Sequence of chain 1.C:
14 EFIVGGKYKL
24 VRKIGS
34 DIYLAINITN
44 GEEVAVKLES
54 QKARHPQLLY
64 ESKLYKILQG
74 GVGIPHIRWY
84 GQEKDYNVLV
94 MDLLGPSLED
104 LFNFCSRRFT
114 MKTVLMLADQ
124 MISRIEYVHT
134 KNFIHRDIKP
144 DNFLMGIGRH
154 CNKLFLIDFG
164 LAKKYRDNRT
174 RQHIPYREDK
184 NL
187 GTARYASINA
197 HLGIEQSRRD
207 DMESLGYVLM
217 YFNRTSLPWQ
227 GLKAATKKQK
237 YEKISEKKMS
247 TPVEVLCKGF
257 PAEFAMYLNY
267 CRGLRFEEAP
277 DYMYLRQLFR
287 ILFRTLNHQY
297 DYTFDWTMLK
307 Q

Binding-site contacts:
Ligand atom C10 contacts residue ILE39 of chain 1.C at 3.6 Å (hydrophobic).
Ligand atom O23 contacts residue ASN335 of chain 1.B at 3.2 Å.
Ligand atom C07 contacts residue PRO336 of chain 1.B at 3.5 Å (hydrophobic).
Ligand atom N11 contacts residue ILE39 of chain 1.C at 3.2 Å.
Ligand atom C10 contacts residue HIS337 of chain 1.B at 3.6 Å.
Ligand atom O01 contacts residue TRP364 of chain 1.B at 3.1 Å.
Ligand atom C21 contacts residue PRO336 of chain 1.B at 3.4 Å (hydrophobic).
Ligand atom O28 contacts residue TRP364 of chain 1.B at 2.9 Å (h-bond).
Ligand atom N26 contacts residue HIS362 of chain 1.B at 2.5 Å (h-bond).
Ligand atom O23 contacts residue ASN43 of chain 1.C at 2.7 Å (h-bond).
Ligand atom O12 contacts residue HIS337 of chain 1.B at 3.3 Å (h-bond).
Ligand atom C02 contacts residue HIS362 of chain 1.B at 3.2 Å.
Ligand atom O23 contacts residue THR42 of chain 1.C at 3.4 Å (h-bond).
Ligand atom C27 contacts residue TRP364 of chain 1.B at 3.4 Å (hydrophobic).
Ligand atom C13 contacts residue LYS22 of chain 1.C at 3.4 Å.
Ligand atom N09 contacts residue GLU361 of chain 1.B at 2.9 Å (salt-bridge).
Ligand atom O01 contacts residue ASN335 of chain 1.B at 3.7 Å.
Ligand atom C18 contacts residue LYS22 of chain 1.C at 3.2 Å.
Ligand atom C24 contacts residue TRP370 of chain 1.B at 3.5 Å (hydrophobic).
Ligand atom N11 contacts residue HIS337 of chain 1.B at 2.8 Å (h-bond).
Ligand atom O28 contacts residue HIS362 of chain 1.B at 3.1 Å (h-bond).
Ligand atom C20 contacts residue GLY44 of chain 1.C at 3.7 Å.
Ligand atom C19 contacts residue HIS337 of chain 1.B at 3.6 Å.
Ligand atom O01 contacts residue HIS362 of chain 1.B at 2.8 Å (h-bond).
Ligand atom O12 contacts residue LYS22 of chain 1.C at 3.1 Å (salt-bridge).
Ligand atom C02 contacts residue TRP364 of chain 1.B at 3.3 Å (hydrophobic).
Ligand atom C21 contacts residue ASN43 of chain 1.C at 3.5 Å.
Ligand atom N04 contacts residue ASN43 of chain 1.C at 3.5 Å (h-bond).
Ligand atom O28 contacts residue PHE386 of chain 1.B at 3.2 Å.
Ligand atom C08 contacts residue GLU361 of chain 1.B at 3.6 Å.
Ligand atom C24 contacts residue TRP384 of chain 1.B at 3.6 Å (hydrophobic).
Ligand atom C15 contacts residue GLU361 of chain 1.B at 3.5 Å.
Ligand atom C05 contacts residue TRP370 of chain 1.B at 3.4 Å (hydrophobic).
Ligand atom N26 contacts residue TRP364 of chain 1.B at 3.0 Å.
Ligand atom C22 contacts residue ASN43 of chain 1.C at 2.9 Å.
Ligand atom C06 contacts residue PRO336 of chain 1.B at 3.5 Å (hydrophobic).
Ligand atom C07 contacts residue GLU361 of chain 1.B at 3.2 Å.
Ligand atom C27 contacts residue HIS362 of chain 1.B at 3.1 Å.
Ligand atom O28 contacts residue SER363 of chain 1.B at 3.5 Å.
Ligand atom O01 contacts residue PRO336 of chain 1.B at 3.6 Å.

A small-molecule ligand and the protein it binds are described below.
Small molecule (SMILES): O=C1CC[C@H](N2Cc3cc(Nc4noc5ccccc45)ccc3C2=O)C(=O)N1

Sequence of chain 1.B:
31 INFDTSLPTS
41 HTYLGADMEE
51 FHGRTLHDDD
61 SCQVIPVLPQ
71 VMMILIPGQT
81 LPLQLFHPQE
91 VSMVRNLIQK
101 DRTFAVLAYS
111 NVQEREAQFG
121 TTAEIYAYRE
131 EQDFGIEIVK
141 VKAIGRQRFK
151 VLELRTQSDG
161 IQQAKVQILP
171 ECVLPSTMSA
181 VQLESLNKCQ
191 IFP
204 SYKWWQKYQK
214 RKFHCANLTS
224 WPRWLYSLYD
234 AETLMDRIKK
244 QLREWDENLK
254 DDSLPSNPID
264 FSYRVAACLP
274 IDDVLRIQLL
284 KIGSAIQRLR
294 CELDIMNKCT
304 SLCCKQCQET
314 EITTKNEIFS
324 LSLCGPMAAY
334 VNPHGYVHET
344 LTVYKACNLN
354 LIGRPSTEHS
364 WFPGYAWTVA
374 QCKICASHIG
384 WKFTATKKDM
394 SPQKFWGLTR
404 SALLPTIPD